Sequence of chain 1.B:
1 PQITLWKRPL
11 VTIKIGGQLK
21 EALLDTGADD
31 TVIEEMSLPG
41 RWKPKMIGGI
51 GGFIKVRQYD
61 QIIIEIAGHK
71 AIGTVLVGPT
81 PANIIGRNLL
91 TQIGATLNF

A protein and the small-molecule ligand that binds it are described below.
Small molecule (SMILES): CC(C)(C)NC(=O)[C@@H]1CN(Cc2cccnc2)CCN1C[C@@H](O)C[C@@H](Cc1ccccc1)C(=O)N[C@H]1c2ccccc2C[C@H]1O

Sequence of chain 1.A:
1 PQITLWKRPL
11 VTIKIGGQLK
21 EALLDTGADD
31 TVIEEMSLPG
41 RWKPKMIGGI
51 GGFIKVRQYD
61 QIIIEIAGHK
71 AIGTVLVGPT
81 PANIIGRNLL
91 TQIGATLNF

Binding-site contacts:
Ligand atom C13 contacts residue ASP25 of chain 1.A at 3.8 Å.
Ligand atom C11 contacts residue ASP25 of chain 1.B at 3.3 Å.
Ligand atom C6 contacts residue ILE84 of chain 1.A at 3.6 Å (hydrophobic).
Ligand atom O2 contacts residue ASP25 of chain 1.A at 2.7 Å (salt-bridge).
Ligand atom C32 contacts residue GLY48 of chain 1.A at 3.7 Å.
Ligand atom C27 contacts residue ASP30 of chain 1.B at 3.3 Å.
Ligand atom C29 contacts residue ALA28 of chain 1.B at 3.5 Å (hydrophobic).
Ligand atom C36 contacts residue GLY48 of chain 1.A at 3.2 Å.
Ligand atom C22 contacts residue GLY48 of chain 1.B at 3.3 Å.
Ligand atom C10 contacts residue ASP25 of chain 1.B at 3.5 Å.
Ligand atom O2 contacts residue GLY27 of chain 1.B at 3.6 Å.
Ligand atom C10 contacts residue ASP25 of chain 1.A at 3.8 Å.
Ligand atom O2 contacts residue ASP25 of chain 1.B at 2.8 Å (salt-bridge).
Ligand atom C12 contacts residue ASP25 of chain 1.A at 3.2 Å.
Ligand atom N4 contacts residue GLY27 of chain 1.B at 3.1 Å (h-bond).
Ligand atom C16 contacts residue LEU23 of chain 1.A at 3.5 Å (hydrophobic).
Ligand atom O3 contacts residue GLY49 of chain 1.B at 3.4 Å.
Ligand atom C27 contacts residue ILE47 of chain 1.B at 3.8 Å (hydrophobic).
Ligand atom C28 contacts residue ALA28 of chain 1.B at 3.5 Å (hydrophobic).
Ligand atom C11 contacts residue ASP25 of chain 1.A at 3.4 Å.
Ligand atom C26 contacts residue ASP30 of chain 1.B at 3.6 Å.
Ligand atom C20 contacts residue GLY49 of chain 1.B at 3.8 Å.
Ligand atom C9 contacts residue ILE84 of chain 1.B at 3.7 Å (hydrophobic).
Ligand atom C1 contacts residue GLY48 of chain 1.A at 3.5 Å.
Ligand atom C14 contacts residue ILE84 of chain 1.A at 3.8 Å (hydrophobic).
Ligand atom C36 contacts residue GLY49 of chain 1.A at 3.5 Å.
Ligand atom C8 contacts residue GLY27 of chain 1.A at 3.7 Å.
Ligand atom O4 contacts residue GLY27 of chain 1.B at 3.3 Å (h-bond).
Ligand atom C13 contacts residue GLY27 of chain 1.B at 3.5 Å.
Ligand atom C16 contacts residue GLY27 of chain 1.B at 3.5 Å.
Ligand atom O4 contacts residue ASP29 of chain 1.B at 3.0 Å (salt-bridge).
Ligand atom O4 contacts residue ALA28 of chain 1.B at 3.7 Å.
Ligand atom C35 contacts residue GLY48 of chain 1.A at 3.3 Å.
Ligand atom C23 contacts residue GLY48 of chain 1.B at 3.3 Å.
Ligand atom C7 contacts residue GLY48 of chain 1.A at 3.6 Å.
Ligand atom C36 contacts residue PRO81 of chain 1.B at 3.5 Å (hydrophobic).
Ligand atom C8 contacts residue ASP25 of chain 1.B at 3.4 Å.
Ligand atom C24 contacts residue GLY48 of chain 1.B at 3.5 Å.
Ligand atom C10 contacts residue GLY27 of chain 1.A at 3.5 Å.
Ligand atom O1 contacts residue GLY49 of chain 1.A at 3.5 Å.